A small-molecule ligand and the protein it binds are described below.
Small molecule (SMILES): O=c1[nH]cnc2c1ncn2[C@@H]1O[C@H](COP(=O)(O)O)[C@@H](O)[C@H]1O

Binding-site contacts:
Ligand atom C8 contacts residue SER948 of chain 1.G at 3.3 Å.
Ligand atom N1 contacts residue ASP1025 of chain 1.G at 3.7 Å.
Ligand atom C3' contacts residue THR1017 of chain 1.G at 3.7 Å.
Ligand atom C2 contacts residue ASP1025 of chain 1.G at 3.3 Å.
Ligand atom C5' contacts residue VAL949 of chain 1.G at 3.5 Å (hydrophobic).
Ligand atom O1P contacts residue THR974 of chain 1.G at 2.6 Å (h-bond).
Ligand atom C6 contacts residue LYS993 of chain 1.G at 3.6 Å.
Ligand atom C3' contacts residue THR1016 of chain 1.G at 3.1 Å.
Ligand atom P contacts residue THR974 of chain 1.G at 3.6 Å.
Ligand atom N9 contacts residue SER948 of chain 1.G at 3.8 Å.
Ligand atom O2' contacts residue ASN1015 of chain 1.G at 2.5 Å (h-bond).
Ligand atom O6 contacts residue VAL994 of chain 1.G at 2.7 Å (h-bond).
Ligand atom O5' contacts residue THR974 of chain 1.G at 3.8 Å.
Ligand atom O2P contacts residue GLY976 of chain 1.G at 3.0 Å (h-bond).
Ligand atom C5' contacts residue THR974 of chain 1.G at 3.7 Å.
Ligand atom O4' contacts residue SER948 of chain 1.G at 3.3 Å (h-bond).
Ligand atom C2' contacts residue SER948 of chain 1.G at 3.1 Å.
Ligand atom O2' contacts residue SER1026 of chain 1.G at 3.0 Å.
Ligand atom P contacts residue LYS993 of chain 1.G at 3.7 Å.
Ligand atom O3P contacts residue GLY976 of chain 1.G at 3.7 Å.
Ligand atom O6 contacts residue ILE1001 of chain 1.G at 3.7 Å.
Ligand atom C6 contacts residue VAL994 of chain 1.G at 3.7 Å (hydrophobic).
Ligand atom O5' contacts residue LYS993 of chain 1.G at 3.4 Å (salt-bridge).
Ligand atom C2' contacts residue ASN1015 of chain 1.G at 3.0 Å.
Ligand atom N3 contacts residue SER1026 of chain 1.G at 3.6 Å.
Ligand atom O3' contacts residue THR1016 of chain 1.G at 2.7 Å (h-bond).
Ligand atom O2P contacts residue LYS993 of chain 1.G at 2.9 Å (salt-bridge).
Ligand atom C4' contacts residue SER948 of chain 1.G at 3.3 Å.
Ligand atom C1' contacts residue SER948 of chain 1.G at 3.6 Å.
Ligand atom O6 contacts residue LYS993 of chain 1.G at 3.5 Å.
Ligand atom C3' contacts residue SER948 of chain 1.G at 3.3 Å.
Ligand atom O3P contacts residue LYS954 of chain 1.G at 2.7 Å (salt-bridge).
Ligand atom C5' contacts residue SER948 of chain 1.G at 3.1 Å.
Ligand atom C2' contacts residue THR1017 of chain 1.G at 3.6 Å.
Ligand atom P contacts residue GLY976 of chain 1.G at 3.5 Å.
Ligand atom C3' contacts residue ASN1015 of chain 1.G at 3.8 Å.
Ligand atom O2' contacts residue THR1017 of chain 1.G at 2.6 Å (h-bond).
Ligand atom O1P contacts residue THR977 of chain 1.G at 2.9 Å (h-bond).
Ligand atom O1P contacts residue GLY976 of chain 1.G at 3.3 Å (h-bond).
Ligand atom O3' contacts residue THR1017 of chain 1.G at 3.0 Å (h-bond).

Sequence of chain 1.G:
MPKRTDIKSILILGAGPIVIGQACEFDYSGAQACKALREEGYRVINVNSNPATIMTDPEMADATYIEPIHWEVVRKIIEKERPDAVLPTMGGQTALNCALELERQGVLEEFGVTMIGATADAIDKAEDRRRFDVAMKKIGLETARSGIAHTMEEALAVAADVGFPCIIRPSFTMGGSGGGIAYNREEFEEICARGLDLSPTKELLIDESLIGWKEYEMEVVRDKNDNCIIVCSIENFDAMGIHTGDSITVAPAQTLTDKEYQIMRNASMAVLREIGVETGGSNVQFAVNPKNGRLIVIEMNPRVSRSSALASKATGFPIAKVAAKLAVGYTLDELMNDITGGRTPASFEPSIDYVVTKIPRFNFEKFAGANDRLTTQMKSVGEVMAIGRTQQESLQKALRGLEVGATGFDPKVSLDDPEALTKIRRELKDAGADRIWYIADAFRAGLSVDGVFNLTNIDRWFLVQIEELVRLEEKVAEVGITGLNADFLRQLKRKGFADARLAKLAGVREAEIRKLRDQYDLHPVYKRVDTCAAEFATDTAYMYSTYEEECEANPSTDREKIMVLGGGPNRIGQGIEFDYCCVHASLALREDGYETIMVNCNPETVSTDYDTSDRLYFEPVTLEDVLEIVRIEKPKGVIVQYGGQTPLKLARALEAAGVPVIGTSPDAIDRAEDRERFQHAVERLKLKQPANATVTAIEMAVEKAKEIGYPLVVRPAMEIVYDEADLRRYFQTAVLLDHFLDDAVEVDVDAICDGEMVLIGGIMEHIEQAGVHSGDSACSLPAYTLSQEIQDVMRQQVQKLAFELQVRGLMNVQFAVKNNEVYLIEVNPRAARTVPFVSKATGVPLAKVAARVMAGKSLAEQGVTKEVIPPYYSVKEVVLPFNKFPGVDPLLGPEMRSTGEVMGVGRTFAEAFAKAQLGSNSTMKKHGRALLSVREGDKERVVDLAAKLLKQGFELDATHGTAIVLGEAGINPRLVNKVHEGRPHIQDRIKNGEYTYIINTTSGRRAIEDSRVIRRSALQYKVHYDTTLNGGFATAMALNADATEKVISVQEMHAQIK